Binding-site contacts:
Ligand atom C12 contacts residue PHE252 of chain 1.A at 3.7 Å (hydrophobic).
Ligand atom C19 contacts residue SER233 of chain 1.A at 3.0 Å.
Ligand atom N3 contacts residue PHE285 of chain 1.A at 3.6 Å.
Ligand atom N4 contacts residue GLN282 of chain 1.A at 3.0 Å (h-bond).
Ligand atom C18 contacts residue GLY281 of chain 1.A at 3.7 Å.
Ligand atom O1 contacts residue GLN282 of chain 1.A at 2.9 Å (h-bond).
Ligand atom C14 contacts residue PHE285 of chain 1.A at 3.3 Å (hydrophobic).
Ligand atom N2 contacts residue LEU231 of chain 1.A at 3.6 Å.
Ligand atom C1 contacts residue ILE248 of chain 1.A at 3.8 Å (hydrophobic).
Ligand atom C4 contacts residue ASP230 of chain 1.A at 3.7 Å.
Ligand atom C19 contacts residue TYR80 of chain 1.A at 3.8 Å (hydrophobic).
Ligand atom C14 contacts residue GLN282 of chain 1.A at 3.8 Å.
Ligand atom C13 contacts residue MET269 of chain 1.A at 3.6 Å (hydrophobic).
Ligand atom C3 contacts residue HIS81 of chain 1.A at 3.7 Å.
Ligand atom N4 contacts residue PHE285 of chain 1.A at 3.5 Å.
Ligand atom C16 contacts residue GLN282 of chain 1.A at 3.9 Å.
Ligand atom C18 contacts residue GLN282 of chain 1.A at 3.8 Å.
Ligand atom O1 contacts residue TYR249 of chain 1.A at 3.4 Å (h-bond).
Ligand atom C8 contacts residue ILE248 of chain 1.A at 3.6 Å (hydrophobic).
Ligand atom C13 contacts residue PHE285 of chain 1.A at 3.7 Å (hydrophobic).
Ligand atom C5 contacts residue LEU231 of chain 1.A at 3.8 Å (hydrophobic).
Ligand atom C11 contacts residue PHE285 of chain 1.A at 3.7 Å (hydrophobic).
Ligand atom C18 contacts residue MET269 of chain 1.A at 3.9 Å (hydrophobic).
Ligand atom C17 contacts residue ILE248 of chain 1.A at 3.8 Å (hydrophobic).
Ligand atom N2 contacts residue TYR80 of chain 1.A at 3.8 Å.
Ligand atom C16 contacts residue ILE248 of chain 1.A at 3.8 Å (hydrophobic).
Ligand atom C12 contacts residue PHE285 of chain 1.A at 3.8 Å (hydrophobic).
Ligand atom C11 contacts residue PHE252 of chain 1.A at 3.8 Å (hydrophobic).
Ligand atom C1 contacts residue PHE252 of chain 1.A at 3.6 Å (hydrophobic).
Ligand atom C16 contacts residue PHE285 of chain 1.A at 3.5 Å (hydrophobic).
Ligand atom C18 contacts residue TYR249 of chain 1.A at 3.5 Å (hydrophobic).
Ligand atom C18 contacts residue PHE285 of chain 1.A at 3.8 Å (hydrophobic).
Ligand atom C17 contacts residue GLN282 of chain 1.A at 3.1 Å.
Ligand atom C19 contacts residue LEU231 of chain 1.A at 3.8 Å (hydrophobic).
Ligand atom C10 contacts residue PHE285 of chain 1.A at 3.5 Å (hydrophobic).
Ligand atom C19 contacts residue ILE248 of chain 1.A at 3.6 Å (hydrophobic).
Ligand atom O1 contacts residue PHE285 of chain 1.A at 3.6 Å.
Ligand atom C15 contacts residue PHE285 of chain 1.A at 3.5 Å (hydrophobic).
Ligand atom C9 contacts residue PHE285 of chain 1.A at 3.7 Å (hydrophobic).
Ligand atom C9 contacts residue ILE248 of chain 1.A at 3.7 Å (hydrophobic).

This protein binds this small molecule.
Small molecule (SMILES): COc1cc(F)cc2c1nc(C)c1c(C)nc(-c3ccncc3C)n12

Sequence of chain 1.A:
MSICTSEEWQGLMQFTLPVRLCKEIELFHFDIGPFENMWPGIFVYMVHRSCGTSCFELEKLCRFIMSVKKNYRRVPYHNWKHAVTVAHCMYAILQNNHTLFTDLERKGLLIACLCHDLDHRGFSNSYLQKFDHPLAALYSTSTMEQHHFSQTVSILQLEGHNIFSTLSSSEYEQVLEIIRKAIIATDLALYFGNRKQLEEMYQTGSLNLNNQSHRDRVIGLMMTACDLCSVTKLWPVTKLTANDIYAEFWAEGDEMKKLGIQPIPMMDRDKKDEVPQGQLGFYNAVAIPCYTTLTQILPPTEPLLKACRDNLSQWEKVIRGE